A protein and the small-molecule ligand that binds it are described below.
Small molecule (SMILES): CC(=O)N[C@H]1[C@H](O[C@H]2[C@H](O)[C@@H](NC(C)=O)CO[C@@H]2CO)O[C@H](CO)[C@@H](O)[C@@H]1O

Sequence of chain 2.A:
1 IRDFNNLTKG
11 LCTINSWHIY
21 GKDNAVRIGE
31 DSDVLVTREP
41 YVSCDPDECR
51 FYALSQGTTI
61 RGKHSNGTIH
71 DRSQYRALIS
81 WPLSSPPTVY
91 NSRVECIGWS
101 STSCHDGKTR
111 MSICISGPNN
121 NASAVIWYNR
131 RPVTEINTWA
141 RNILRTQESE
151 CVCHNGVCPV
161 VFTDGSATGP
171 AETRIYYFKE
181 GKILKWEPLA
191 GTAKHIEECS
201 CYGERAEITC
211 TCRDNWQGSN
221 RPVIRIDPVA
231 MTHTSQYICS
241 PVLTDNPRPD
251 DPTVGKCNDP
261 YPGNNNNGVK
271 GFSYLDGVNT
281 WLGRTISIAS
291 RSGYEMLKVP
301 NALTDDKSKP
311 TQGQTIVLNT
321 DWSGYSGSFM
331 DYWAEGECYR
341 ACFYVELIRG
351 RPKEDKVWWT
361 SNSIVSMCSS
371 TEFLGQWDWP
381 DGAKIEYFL

Binding-site contacts:
Ligand atom C5 contacts residue ASN66 of chain 3.A at 3.7 Å.
Ligand atom C4 contacts residue ASN66 of chain 3.A at 4.2 Å.
Ligand atom C7 contacts residue ASN66 of chain 3.A at 3.5 Å.
Ligand atom C1 contacts residue TYR387 of chain 2.A at 4.4 Å (hydrophobic).
Ligand atom O7 contacts residue TYR387 of chain 2.A at 3.8 Å.
Ligand atom O3 contacts residue TRP358 of chain 3.A at 4.3 Å.
Ligand atom C3 contacts residue ASN66 of chain 3.A at 3.8 Å.
Ligand atom O6 contacts residue TRP358 of chain 3.A at 3.7 Å.
Ligand atom C6 contacts residue TRP358 of chain 3.A at 3.8 Å (hydrophobic).
Ligand atom O6 contacts residue ASN66 of chain 3.A at 4.5 Å.
Ligand atom C5 contacts residue TRP358 of chain 3.A at 4.2 Å (hydrophobic).
Ligand atom O4 contacts residue TRP358 of chain 3.A at 4.1 Å.
Ligand atom C1 contacts residue ASN66 of chain 3.A at 1.4 Å.
Ligand atom C4 contacts residue TRP358 of chain 3.A at 3.7 Å (hydrophobic).
Ligand atom O5 contacts residue TRP358 of chain 3.A at 4.0 Å.
Ligand atom C2 contacts residue TRP358 of chain 3.A at 4.5 Å (hydrophobic).
Ligand atom C7 contacts residue TYR387 of chain 2.A at 4.3 Å (hydrophobic).
Ligand atom C2 contacts residue ASN66 of chain 3.A at 2.4 Å.
Ligand atom O5 contacts residue ASN66 of chain 3.A at 2.4 Å (h-bond).
Ligand atom N2 contacts residue ASN66 of chain 3.A at 2.9 Å (h-bond).
Ligand atom O7 contacts residue ASN66 of chain 3.A at 3.8 Å.
Ligand atom C1 contacts residue TRP358 of chain 3.A at 4.2 Å (hydrophobic).

Sequence of chain 3.A:
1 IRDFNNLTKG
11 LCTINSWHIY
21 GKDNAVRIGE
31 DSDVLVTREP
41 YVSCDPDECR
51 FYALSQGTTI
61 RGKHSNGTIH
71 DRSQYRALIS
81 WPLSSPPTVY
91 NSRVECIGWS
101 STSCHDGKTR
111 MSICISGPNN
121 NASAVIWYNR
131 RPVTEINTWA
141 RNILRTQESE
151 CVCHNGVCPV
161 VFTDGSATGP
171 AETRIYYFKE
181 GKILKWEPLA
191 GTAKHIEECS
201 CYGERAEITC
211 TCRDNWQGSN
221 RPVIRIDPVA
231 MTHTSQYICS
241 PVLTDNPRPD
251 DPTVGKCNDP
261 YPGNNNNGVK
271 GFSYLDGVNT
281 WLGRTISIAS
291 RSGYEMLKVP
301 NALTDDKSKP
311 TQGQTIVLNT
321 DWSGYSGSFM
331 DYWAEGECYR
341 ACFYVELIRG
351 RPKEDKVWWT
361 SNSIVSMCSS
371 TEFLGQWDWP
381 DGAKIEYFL